Sequence of chain 2.A:
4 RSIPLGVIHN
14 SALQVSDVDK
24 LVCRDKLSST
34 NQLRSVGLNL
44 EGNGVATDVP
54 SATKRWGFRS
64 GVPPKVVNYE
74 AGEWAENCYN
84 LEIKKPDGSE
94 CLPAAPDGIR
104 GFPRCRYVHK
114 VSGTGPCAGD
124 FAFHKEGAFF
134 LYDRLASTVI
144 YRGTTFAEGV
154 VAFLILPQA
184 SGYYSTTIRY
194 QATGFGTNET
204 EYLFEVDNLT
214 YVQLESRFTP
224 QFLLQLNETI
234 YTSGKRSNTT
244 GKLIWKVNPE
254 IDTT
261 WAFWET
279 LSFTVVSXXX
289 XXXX

Binding-site contacts:
Ligand atom O6 contacts residue GLU202 of chain 2.A at 3.6 Å (salt-bridge).
Ligand atom C7 contacts residue ASN201 of chain 2.A at 3.8 Å.
Ligand atom C2 contacts residue ASN201 of chain 2.A at 2.5 Å.
Ligand atom O5 contacts residue GLU202 of chain 2.A at 4.0 Å.
Ligand atom C3 contacts residue ASN201 of chain 2.A at 3.9 Å.
Ligand atom C5 contacts residue ASN201 of chain 2.A at 3.7 Å.
Ligand atom C1 contacts residue ASN201 of chain 2.A at 1.4 Å.
Ligand atom O7 contacts residue ASN201 of chain 2.A at 4.2 Å.
Ligand atom C4 contacts residue ASN201 of chain 2.A at 4.3 Å.
Ligand atom N2 contacts residue ASN201 of chain 2.A at 2.9 Å (h-bond).
Ligand atom C5 contacts residue GLU202 of chain 2.A at 4.3 Å.
Ligand atom O5 contacts residue ASN201 of chain 2.A at 2.4 Å (h-bond).
Ligand atom C6 contacts residue GLU202 of chain 2.A at 3.2 Å.

The protein below binds the small molecule below.
Small molecule (SMILES): CC(=O)N[C@@H]1[C@@H](O)[C@H](O)[C@@H](CO)O[C@H]1O